A protein and the small-molecule ligand that binds it are described below.
Small molecule (SMILES): CC(=O)N[C@@H]1[C@@H](O)[C@H](O)[C@@H](CO)O[C@H]1O

Sequence of chain 25.F:
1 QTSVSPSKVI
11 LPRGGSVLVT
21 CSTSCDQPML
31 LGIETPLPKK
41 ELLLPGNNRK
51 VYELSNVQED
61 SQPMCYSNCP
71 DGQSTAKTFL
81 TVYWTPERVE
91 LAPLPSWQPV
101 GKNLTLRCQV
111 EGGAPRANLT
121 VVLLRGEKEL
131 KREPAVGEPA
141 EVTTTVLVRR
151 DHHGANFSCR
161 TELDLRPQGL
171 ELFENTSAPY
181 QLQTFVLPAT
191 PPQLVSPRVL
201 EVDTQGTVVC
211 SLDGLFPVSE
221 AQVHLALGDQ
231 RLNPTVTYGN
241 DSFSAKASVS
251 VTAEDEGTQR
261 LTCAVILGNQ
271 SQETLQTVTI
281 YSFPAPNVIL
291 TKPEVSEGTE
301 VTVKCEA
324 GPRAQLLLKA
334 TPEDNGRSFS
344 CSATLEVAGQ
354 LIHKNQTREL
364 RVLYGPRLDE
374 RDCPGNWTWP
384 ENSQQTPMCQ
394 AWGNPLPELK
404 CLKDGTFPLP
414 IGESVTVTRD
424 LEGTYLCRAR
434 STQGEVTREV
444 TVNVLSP

Binding-site contacts:
Ligand atom C3 contacts residue ASN156 of chain 25.F at 3.6 Å.
Ligand atom C5 contacts residue GLY126 of chain 25.F at 4.0 Å.
Ligand atom C2 contacts residue ASN156 of chain 25.F at 2.3 Å.
Ligand atom C8 contacts residue ASN156 of chain 25.F at 4.2 Å.
Ligand atom O3 contacts residue GLU127 of chain 25.F at 4.2 Å.
Ligand atom N2 contacts residue ASN156 of chain 25.F at 2.5 Å (h-bond).
Ligand atom O5 contacts residue GLY126 of chain 25.F at 3.7 Å.
Ligand atom O7 contacts residue ASN156 of chain 25.F at 3.2 Å (h-bond).
Ligand atom C7 contacts residue ASN156 of chain 25.F at 3.3 Å.
Ligand atom C4 contacts residue ASN156 of chain 25.F at 4.2 Å.
Ligand atom C6 contacts residue GLU127 of chain 25.F at 3.8 Å.
Ligand atom C5 contacts residue ASN156 of chain 25.F at 3.7 Å.
Ligand atom C5 contacts residue GLU127 of chain 25.F at 3.6 Å.
Ligand atom O4 contacts residue GLU127 of chain 25.F at 3.1 Å (salt-bridge).
Ligand atom C3 contacts residue GLU127 of chain 25.F at 3.6 Å.
Ligand atom O5 contacts residue ASN156 of chain 25.F at 2.5 Å (h-bond).
Ligand atom C6 contacts residue LYS128 of chain 25.F at 4.3 Å.
Ligand atom C4 contacts residue GLU127 of chain 25.F at 3.6 Å.
Ligand atom C1 contacts residue ASN156 of chain 25.F at 1.4 Å.
Ligand atom C8 contacts residue PRO179 of chain 25.F at 4.4 Å (hydrophobic).
Ligand atom C1 contacts residue GLY126 of chain 25.F at 3.4 Å.